Sequence of chain 1.A:
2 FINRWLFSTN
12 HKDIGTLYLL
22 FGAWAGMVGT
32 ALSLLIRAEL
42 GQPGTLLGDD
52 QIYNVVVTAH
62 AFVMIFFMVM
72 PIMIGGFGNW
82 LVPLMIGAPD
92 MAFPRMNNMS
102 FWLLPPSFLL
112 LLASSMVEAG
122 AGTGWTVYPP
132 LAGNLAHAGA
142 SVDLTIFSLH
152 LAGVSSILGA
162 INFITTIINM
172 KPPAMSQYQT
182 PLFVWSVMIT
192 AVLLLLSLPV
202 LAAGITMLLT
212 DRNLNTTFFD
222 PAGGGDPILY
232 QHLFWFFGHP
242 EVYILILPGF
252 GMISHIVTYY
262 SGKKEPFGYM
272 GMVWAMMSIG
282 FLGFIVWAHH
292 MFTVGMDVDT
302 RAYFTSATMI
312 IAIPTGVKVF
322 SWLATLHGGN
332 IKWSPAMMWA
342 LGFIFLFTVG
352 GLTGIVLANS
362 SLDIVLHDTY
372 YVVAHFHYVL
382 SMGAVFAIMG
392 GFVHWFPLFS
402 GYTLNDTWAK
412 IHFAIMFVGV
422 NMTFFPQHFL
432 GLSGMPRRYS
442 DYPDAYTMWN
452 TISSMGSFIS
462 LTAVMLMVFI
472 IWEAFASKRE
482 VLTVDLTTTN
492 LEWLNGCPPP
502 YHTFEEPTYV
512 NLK

Binding-site contacts:
Ligand atom O26 contacts residue MET271 of chain 1.A at 4.0 Å.
Ligand atom C8 contacts residue TRP275 of chain 1.A at 4.5 Å (hydrophobic).
Ligand atom C18 contacts residue TRP275 of chain 1.A at 4.1 Å (hydrophobic).
Ligand atom C3 contacts residue GLU62 of chain 1.B at 4.4 Å.
Ligand atom C3 contacts residue THR63 of chain 1.B at 4.2 Å.
Ligand atom C5 contacts residue THR66 of chain 1.B at 3.8 Å.
Ligand atom O3 contacts residue GLU62 of chain 1.B at 3.9 Å.
Ligand atom C16 contacts residue MET271 of chain 1.A at 3.8 Å (hydrophobic).
Ligand atom C15 contacts residue GLY272 of chain 1.A at 3.9 Å.
Ligand atom C15 contacts residue TRP275 of chain 1.A at 3.9 Å (hydrophobic).
Ligand atom C6 contacts residue TRP275 of chain 1.A at 4.0 Å (hydrophobic).
Ligand atom O7 contacts residue GLU62 of chain 1.B at 3.0 Å (salt-bridge).
Ligand atom C15 contacts residue MET271 of chain 1.A at 3.8 Å (hydrophobic).
Ligand atom C22 contacts residue MET271 of chain 1.A at 3.6 Å (hydrophobic).
Ligand atom C16 contacts residue GLY272 of chain 1.A at 4.5 Å.
Ligand atom O25 contacts residue MET271 of chain 1.A at 3.5 Å.
Ligand atom C7 contacts residue TRP275 of chain 1.A at 4.2 Å (hydrophobic).
Ligand atom C6 contacts residue THR66 of chain 1.B at 4.0 Å.
Ligand atom C7 contacts residue GLU62 of chain 1.B at 3.8 Å.
Ligand atom C3 contacts residue THR66 of chain 1.B at 4.3 Å.
Ligand atom C4 contacts residue THR66 of chain 1.B at 3.9 Å.
Ligand atom C24 contacts residue MET271 of chain 1.A at 3.6 Å (hydrophobic).
Ligand atom C23 contacts residue MET271 of chain 1.A at 4.1 Å (hydrophobic).
Ligand atom C6 contacts residue GLU62 of chain 1.B at 4.1 Å.
Ligand atom C19 contacts residue TRP275 of chain 1.A at 4.0 Å (hydrophobic).
Ligand atom O3 contacts residue THR63 of chain 1.B at 2.9 Å (h-bond).
Ligand atom C4 contacts residue GLU62 of chain 1.B at 4.0 Å.

A small-molecule ligand and the protein it binds are described below.
Small molecule (SMILES): C[C@H](CCC(=O)O)[C@H]1CC[C@H]2[C@@H]3[C@H](O)C[C@@H]4C[C@H](O)CC[C@]4(C)[C@H]3C[C@H](O)[C@]12C

Sequence of chain 1.B:
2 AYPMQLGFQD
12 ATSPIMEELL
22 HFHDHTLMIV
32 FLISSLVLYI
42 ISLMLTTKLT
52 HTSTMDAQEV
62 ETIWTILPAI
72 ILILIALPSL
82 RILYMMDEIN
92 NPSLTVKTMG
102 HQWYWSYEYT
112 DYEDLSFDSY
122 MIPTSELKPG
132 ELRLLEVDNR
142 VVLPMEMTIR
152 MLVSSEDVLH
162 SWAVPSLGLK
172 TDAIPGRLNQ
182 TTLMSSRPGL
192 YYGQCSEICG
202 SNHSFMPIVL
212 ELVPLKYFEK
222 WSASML